Sequence of chain 1.A:
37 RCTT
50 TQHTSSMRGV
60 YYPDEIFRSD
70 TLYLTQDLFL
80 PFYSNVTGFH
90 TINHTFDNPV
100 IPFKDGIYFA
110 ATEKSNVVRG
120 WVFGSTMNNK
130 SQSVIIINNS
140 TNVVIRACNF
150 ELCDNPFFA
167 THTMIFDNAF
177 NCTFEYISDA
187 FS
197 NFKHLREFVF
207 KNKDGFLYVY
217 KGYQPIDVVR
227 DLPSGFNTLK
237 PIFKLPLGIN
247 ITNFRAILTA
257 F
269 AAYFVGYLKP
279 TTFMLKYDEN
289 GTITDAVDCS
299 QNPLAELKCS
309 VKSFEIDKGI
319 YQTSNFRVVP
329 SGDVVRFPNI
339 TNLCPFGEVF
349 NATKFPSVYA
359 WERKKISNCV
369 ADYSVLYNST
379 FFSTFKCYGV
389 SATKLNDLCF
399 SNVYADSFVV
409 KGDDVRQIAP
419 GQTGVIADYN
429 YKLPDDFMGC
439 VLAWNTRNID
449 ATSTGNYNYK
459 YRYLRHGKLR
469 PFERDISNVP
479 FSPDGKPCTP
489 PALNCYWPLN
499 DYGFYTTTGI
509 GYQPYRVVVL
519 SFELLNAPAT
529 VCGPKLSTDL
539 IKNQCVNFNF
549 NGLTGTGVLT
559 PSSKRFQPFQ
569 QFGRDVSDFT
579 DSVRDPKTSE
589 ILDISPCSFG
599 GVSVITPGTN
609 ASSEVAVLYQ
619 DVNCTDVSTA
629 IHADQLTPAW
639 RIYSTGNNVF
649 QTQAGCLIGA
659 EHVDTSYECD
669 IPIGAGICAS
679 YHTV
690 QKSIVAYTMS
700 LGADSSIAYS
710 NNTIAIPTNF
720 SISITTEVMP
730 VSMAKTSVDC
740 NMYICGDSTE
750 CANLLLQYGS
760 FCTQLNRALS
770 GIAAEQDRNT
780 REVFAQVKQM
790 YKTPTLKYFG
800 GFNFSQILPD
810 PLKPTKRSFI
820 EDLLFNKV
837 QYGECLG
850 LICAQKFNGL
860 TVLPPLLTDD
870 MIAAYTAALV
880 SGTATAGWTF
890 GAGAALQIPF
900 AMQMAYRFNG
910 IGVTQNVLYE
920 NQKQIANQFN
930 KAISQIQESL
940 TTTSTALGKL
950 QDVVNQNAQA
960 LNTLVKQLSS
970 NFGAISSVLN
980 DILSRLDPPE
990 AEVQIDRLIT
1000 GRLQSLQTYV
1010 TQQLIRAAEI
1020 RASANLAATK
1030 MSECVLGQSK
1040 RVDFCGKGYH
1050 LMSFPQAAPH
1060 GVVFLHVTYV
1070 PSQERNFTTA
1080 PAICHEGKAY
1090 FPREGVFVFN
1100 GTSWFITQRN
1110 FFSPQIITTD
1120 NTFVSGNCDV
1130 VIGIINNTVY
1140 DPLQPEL

Binding-site contacts:
Ligand atom O7 contacts residue ASN288 of chain 1.A at 4.2 Å.
Ligand atom C4 contacts residue ASN288 of chain 1.A at 4.2 Å.
Ligand atom C1 contacts residue ASN288 of chain 1.A at 1.4 Å.
Ligand atom C1 contacts residue ARG563 of chain 1.B at 4.2 Å.
Ligand atom C5 contacts residue ASN288 of chain 1.A at 3.7 Å.
Ligand atom C7 contacts residue ASN288 of chain 1.A at 3.6 Å.
Ligand atom O5 contacts residue ARG563 of chain 1.B at 4.3 Å.
Ligand atom C2 contacts residue ASN288 of chain 1.A at 2.3 Å.
Ligand atom O7 contacts residue ARG563 of chain 1.B at 3.3 Å (salt-bridge).
Ligand atom O5 contacts residue ASN288 of chain 1.A at 2.5 Å (h-bond).
Ligand atom C7 contacts residue ARG563 of chain 1.B at 3.8 Å.
Ligand atom N2 contacts residue ARG563 of chain 1.B at 4.0 Å.
Ligand atom C3 contacts residue ASN288 of chain 1.A at 3.6 Å.
Ligand atom C2 contacts residue ARG563 of chain 1.B at 3.8 Å.
Ligand atom N2 contacts residue ASN288 of chain 1.A at 2.7 Å (h-bond).

Sequence of chain 1.B:
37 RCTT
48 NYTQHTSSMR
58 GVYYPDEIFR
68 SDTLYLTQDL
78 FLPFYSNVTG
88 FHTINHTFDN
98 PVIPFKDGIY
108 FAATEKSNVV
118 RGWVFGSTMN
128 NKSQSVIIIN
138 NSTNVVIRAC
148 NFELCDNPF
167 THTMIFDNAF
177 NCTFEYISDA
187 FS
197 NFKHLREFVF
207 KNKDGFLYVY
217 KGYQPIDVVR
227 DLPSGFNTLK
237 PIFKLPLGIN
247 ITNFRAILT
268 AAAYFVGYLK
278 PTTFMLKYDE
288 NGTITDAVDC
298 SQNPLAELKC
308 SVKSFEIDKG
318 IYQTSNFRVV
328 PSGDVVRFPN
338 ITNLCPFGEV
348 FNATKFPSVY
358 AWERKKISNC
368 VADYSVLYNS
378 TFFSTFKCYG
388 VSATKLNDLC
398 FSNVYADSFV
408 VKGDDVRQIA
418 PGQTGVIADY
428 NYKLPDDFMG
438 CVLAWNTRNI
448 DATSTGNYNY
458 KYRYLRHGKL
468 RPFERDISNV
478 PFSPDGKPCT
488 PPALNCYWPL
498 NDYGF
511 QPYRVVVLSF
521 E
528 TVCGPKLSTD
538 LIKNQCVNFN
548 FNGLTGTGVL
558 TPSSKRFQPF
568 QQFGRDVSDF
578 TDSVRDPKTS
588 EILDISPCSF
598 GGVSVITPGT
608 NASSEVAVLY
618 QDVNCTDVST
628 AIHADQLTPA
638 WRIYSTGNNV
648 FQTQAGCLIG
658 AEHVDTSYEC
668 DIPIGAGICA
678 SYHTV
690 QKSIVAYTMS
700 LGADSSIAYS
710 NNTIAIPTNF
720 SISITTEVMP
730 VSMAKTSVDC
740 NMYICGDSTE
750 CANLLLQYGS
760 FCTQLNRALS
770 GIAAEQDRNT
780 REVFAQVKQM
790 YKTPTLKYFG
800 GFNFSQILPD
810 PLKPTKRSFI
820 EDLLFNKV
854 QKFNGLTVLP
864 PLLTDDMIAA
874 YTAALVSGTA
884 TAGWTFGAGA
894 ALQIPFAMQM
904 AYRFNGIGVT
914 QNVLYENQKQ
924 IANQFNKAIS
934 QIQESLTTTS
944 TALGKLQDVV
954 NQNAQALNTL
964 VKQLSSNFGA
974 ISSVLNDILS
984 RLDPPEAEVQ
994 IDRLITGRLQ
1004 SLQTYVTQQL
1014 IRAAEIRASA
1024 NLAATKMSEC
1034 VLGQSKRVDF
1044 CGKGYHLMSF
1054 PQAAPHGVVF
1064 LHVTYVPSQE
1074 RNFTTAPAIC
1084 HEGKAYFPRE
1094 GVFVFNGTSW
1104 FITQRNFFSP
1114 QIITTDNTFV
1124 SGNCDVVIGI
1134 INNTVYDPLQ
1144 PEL

This small molecule binds to this protein.
Small molecule (SMILES): CC(=O)N[C@H]1[C@H](O[C@H]2[C@H](O)[C@@H](NC(C)=O)CO[C@@H]2CO)O[C@H](CO)[C@@H](O[C@@H]2O[C@H](CO)[C@@H](O)[C@H](O)[C@@H]2O)[C@@H]1O